Sequence of chain 20.A:
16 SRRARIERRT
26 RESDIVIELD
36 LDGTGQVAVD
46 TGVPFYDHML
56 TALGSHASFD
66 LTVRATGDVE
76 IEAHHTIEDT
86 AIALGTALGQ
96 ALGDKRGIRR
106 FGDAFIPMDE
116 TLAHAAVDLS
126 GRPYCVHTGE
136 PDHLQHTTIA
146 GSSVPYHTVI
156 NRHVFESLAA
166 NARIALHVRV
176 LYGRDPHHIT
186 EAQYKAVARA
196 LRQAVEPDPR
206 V

Sequence of chain 8.A:
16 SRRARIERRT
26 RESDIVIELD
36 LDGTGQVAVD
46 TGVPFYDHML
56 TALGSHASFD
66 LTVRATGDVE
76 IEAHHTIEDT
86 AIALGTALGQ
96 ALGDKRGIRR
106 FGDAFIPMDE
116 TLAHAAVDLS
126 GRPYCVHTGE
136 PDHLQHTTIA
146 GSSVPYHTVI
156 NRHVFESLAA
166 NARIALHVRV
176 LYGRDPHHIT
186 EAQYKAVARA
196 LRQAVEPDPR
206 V

The small molecule below binds the protein below.
Small molecule (SMILES): O=P(O)(O)OC[C@@H](O)[C@@H](O)c1cnc[nH]1

Sequence of chain 12.A:
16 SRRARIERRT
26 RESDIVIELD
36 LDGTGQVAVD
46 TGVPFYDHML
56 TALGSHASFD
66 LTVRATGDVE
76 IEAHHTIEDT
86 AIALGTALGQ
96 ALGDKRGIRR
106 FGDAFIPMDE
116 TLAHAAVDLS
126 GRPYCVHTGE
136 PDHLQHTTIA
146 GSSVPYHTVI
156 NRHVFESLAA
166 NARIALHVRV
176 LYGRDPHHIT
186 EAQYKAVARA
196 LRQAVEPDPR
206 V

Binding-site contacts:
Ligand atom N2 contacts residue HIS182 of chain 12.A at 3.2 Å (h-bond).
Ligand atom N1 contacts residue HIS79 of chain 20.A at 3.2 Å (h-bond).
Ligand atom O2 contacts residue GLU27 of chain 20.A at 3.1 Å (salt-bridge).
Ligand atom C4 contacts residue MET113 of chain 12.A at 3.6 Å (hydrophobic).
Ligand atom C6 contacts residue MN1 of chain 20.C at 3.0 Å.
Ligand atom OP6 contacts residue ARG105 of chain 8.A at 3.3 Å (salt-bridge).
Ligand atom O3 contacts residue GLU186 of chain 12.A at 2.7 Å (salt-bridge).
Ligand atom C3 contacts residue GLU27 of chain 20.A at 3.6 Å.
Ligand atom C1 contacts residue GLU27 of chain 20.A at 3.1 Å.
Ligand atom N1 contacts residue HIS183 of chain 12.A at 3.3 Å (h-bond).
Ligand atom N2 contacts residue HIS80 of chain 20.A at 2.9 Å (h-bond).
Ligand atom N2 contacts residue MET113 of chain 12.A at 3.6 Å.
Ligand atom N1 contacts residue GLU83 of chain 20.A at 3.1 Å (salt-bridge).
Ligand atom C6 contacts residue HIS79 of chain 20.A at 3.0 Å.
Ligand atom O3 contacts residue HIS80 of chain 20.A at 3.3 Å (h-bond).
Ligand atom OP1 contacts residue LYS190 of chain 12.A at 3.7 Å.
Ligand atom C6 contacts residue HIS183 of chain 12.A at 3.5 Å.
Ligand atom C3 contacts residue MN1 of chain 12.D at 3.0 Å.
Ligand atom N1 contacts residue MN1 of chain 20.C at 2.2 Å.
Ligand atom C4 contacts residue HIS80 of chain 20.A at 3.2 Å.
Ligand atom OP5 contacts residue ARG105 of chain 8.A at 3.1 Å (salt-bridge).
Ligand atom C4 contacts residue MN1 of chain 12.D at 2.8 Å.
Ligand atom O3 contacts residue MN1 of chain 12.D at 2.5 Å.
Ligand atom OP6 contacts residue LYS190 of chain 12.A at 3.4 Å (salt-bridge).
Ligand atom C5 contacts residue MN1 of chain 20.C at 3.3 Å.
Ligand atom C3 contacts residue HIS80 of chain 20.A at 3.2 Å.
Ligand atom C5 contacts residue GLU83 of chain 20.A at 3.4 Å.
Ligand atom N2 contacts residue GLU186 of chain 12.A at 3.1 Å (salt-bridge).
Ligand atom N1 contacts residue MET113 of chain 12.A at 3.5 Å.
Ligand atom P contacts residue LYS190 of chain 12.A at 3.5 Å.
Ligand atom C2 contacts residue GLU27 of chain 20.A at 3.5 Å.
Ligand atom C6 contacts residue HIS182 of chain 12.A at 3.6 Å.
Ligand atom C6 contacts residue MET113 of chain 12.A at 3.5 Å (hydrophobic).
Ligand atom N2 contacts residue MN1 of chain 12.D at 2.1 Å.
Ligand atom C6 contacts residue MN1 of chain 12.D at 3.4 Å.
Ligand atom P contacts residue ARG105 of chain 8.A at 3.6 Å.
Ligand atom O3 contacts residue HIS53 of chain 12.A at 3.4 Å (h-bond).
Ligand atom OP5 contacts residue LYS190 of chain 12.A at 2.8 Å (salt-bridge).
Ligand atom C5 contacts residue MET113 of chain 12.A at 3.5 Å (hydrophobic).
Ligand atom OP6 contacts residue ARG127 of chain 8.A at 3.1 Å (salt-bridge).